Sequence of chain 1.B:
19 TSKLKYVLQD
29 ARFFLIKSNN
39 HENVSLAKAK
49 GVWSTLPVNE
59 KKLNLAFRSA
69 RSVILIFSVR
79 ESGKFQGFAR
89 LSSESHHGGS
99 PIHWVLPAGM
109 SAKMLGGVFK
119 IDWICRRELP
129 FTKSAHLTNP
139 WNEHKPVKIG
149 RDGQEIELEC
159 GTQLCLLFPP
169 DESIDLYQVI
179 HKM

A small-molecule ligand and the protein it binds are described below.
Small molecule (SMILES): CNc1ncnc2c(C)n[nH]c12

Binding-site contacts:
Ligand atom N06 contacts residue ASP150 of chain 1.B at 2.8 Å (salt-bridge).
Ligand atom C07 contacts residue SER36 of chain 1.B at 4.1 Å.
Ligand atom C08 contacts residue ASP150 of chain 1.B at 3.9 Å.
Ligand atom C01 contacts residue SER52 of chain 1.B at 3.3 Å.
Ligand atom C11 contacts residue ASN41 of chain 1.B at 3.6 Å.
Ligand atom C04 contacts residue SER52 of chain 1.B at 4.3 Å.
Ligand atom C09 contacts residue SER36 of chain 1.B at 3.8 Å.
Ligand atom C01 contacts residue LEU113 of chain 1.B at 3.8 Å (hydrophobic).
Ligand atom C07 contacts residue ASP150 of chain 1.B at 3.7 Å.
Ligand atom C09 contacts residue MET108 of chain 1.B at 4.2 Å (hydrophobic).
Ligand atom N02 contacts residue LEU113 of chain 1.B at 3.8 Å.
Ligand atom C03 contacts residue TRP51 of chain 1.B at 3.5 Å (hydrophobic).
Ligand atom C11 contacts residue PRO105 of chain 1.B at 3.6 Å (hydrophobic).
Ligand atom C07 contacts residue LYS35 of chain 1.B at 3.1 Å.
Ligand atom C03 contacts residue ASN41 of chain 1.B at 4.0 Å.
Ligand atom N06 contacts residue LYS35 of chain 1.B at 3.5 Å (salt-bridge).
Ligand atom C01 contacts residue TRP51 of chain 1.B at 3.7 Å (hydrophobic).
Ligand atom N02 contacts residue SER52 of chain 1.B at 2.7 Å (h-bond).
Ligand atom C11 contacts residue SER36 of chain 1.B at 3.6 Å.
Ligand atom C08 contacts residue LYS35 of chain 1.B at 3.0 Å.
Ligand atom N05 contacts residue SER52 of chain 1.B at 3.9 Å.
Ligand atom N05 contacts residue TRP51 of chain 1.B at 4.0 Å.
Ligand atom C04 contacts residue TRP51 of chain 1.B at 3.8 Å (hydrophobic).
Ligand atom N05 contacts residue THR53 of chain 1.B at 4.2 Å.
Ligand atom N10 contacts residue ASN37 of chain 1.B at 3.0 Å (h-bond).
Ligand atom C08 contacts residue SO41 of chain 1.I at 3.7 Å.
Ligand atom N05 contacts residue ASP150 of chain 1.B at 3.8 Å.
Ligand atom C08 contacts residue ASN37 of chain 1.B at 3.4 Å.
Ligand atom N02 contacts residue TRP51 of chain 1.B at 3.3 Å.
Ligand atom C01 contacts residue TRP102 of chain 1.B at 3.5 Å (hydrophobic).
Ligand atom N10 contacts residue SER36 of chain 1.B at 3.6 Å.
Ligand atom C03 contacts residue SER52 of chain 1.B at 4.0 Å.
Ligand atom N10 contacts residue PRO105 of chain 1.B at 3.8 Å.
Ligand atom N12 contacts residue SER36 of chain 1.B at 4.0 Å.
Ligand atom N12 contacts residue ASN41 of chain 1.B at 3.0 Å (h-bond).
Ligand atom C11 contacts residue ASN37 of chain 1.B at 3.5 Å.
Ligand atom C01 contacts residue ASN41 of chain 1.B at 3.5 Å.
Ligand atom C09 contacts residue ASN37 of chain 1.B at 3.8 Å.
Ligand atom N12 contacts residue TRP51 of chain 1.B at 4.0 Å.
Ligand atom C09 contacts residue LYS35 of chain 1.B at 3.8 Å.